Binding-site contacts:
Ligand atom O5 contacts residue HIS281 of chain 2.A at 3.7 Å.
Ligand atom O1 contacts residue FE21 of chain 2.B at 1.9 Å.
Ligand atom C1 contacts residue TRP298 of chain 2.A at 3.6 Å (hydrophobic).
Ligand atom C3 contacts residue PHE209 of chain 2.A at 3.6 Å (hydrophobic).
Ligand atom O3 contacts residue LYS216 of chain 2.A at 2.6 Å (salt-bridge).
Ligand atom O2 contacts residue TRP298 of chain 2.A at 3.6 Å.
Ligand atom O1 contacts residue ASN207 of chain 2.A at 4.1 Å.
Ligand atom O2 contacts residue ASN296 of chain 2.A at 3.3 Å (h-bond).
Ligand atom C3 contacts residue LEU190 of chain 2.A at 4.1 Å (hydrophobic).
Ligand atom C1 contacts residue FE21 of chain 2.B at 2.7 Å.
Ligand atom O5 contacts residue FE21 of chain 2.B at 2.3 Å.
Ligand atom C4 contacts residue LEU190 of chain 2.A at 4.0 Å (hydrophobic).
Ligand atom C5 contacts residue LYS216 of chain 2.A at 3.5 Å.
Ligand atom O4 contacts residue ILE283 of chain 2.A at 3.8 Å.
Ligand atom O1 contacts residue HIS201 of chain 2.A at 4.0 Å.
Ligand atom O3 contacts residue ILE283 of chain 2.A at 3.5 Å.
Ligand atom C2 contacts residue FE21 of chain 2.B at 2.9 Å.
Ligand atom O2 contacts residue ASN207 of chain 2.A at 3.4 Å (h-bond).
Ligand atom C4 contacts residue ILE283 of chain 2.A at 4.1 Å (hydrophobic).
Ligand atom O3 contacts residue PHE209 of chain 2.A at 3.4 Å.
Ligand atom C5 contacts residue LEU190 of chain 2.A at 3.6 Å (hydrophobic).
Ligand atom O1 contacts residue ASP203 of chain 2.A at 3.1 Å (salt-bridge).
Ligand atom O4 contacts residue TYR147 of chain 2.A at 2.5 Å (h-bond).
Ligand atom C4 contacts residue THR198 of chain 2.A at 3.6 Å.
Ligand atom O1 contacts residue HIS281 of chain 2.A at 3.5 Å (h-bond).
Ligand atom C1 contacts residue ASN296 of chain 2.A at 4.1 Å.
Ligand atom O4 contacts residue THR198 of chain 2.A at 2.6 Å (h-bond).
Ligand atom C5 contacts residue ILE283 of chain 2.A at 3.7 Å (hydrophobic).
Ligand atom C1 contacts residue HIS281 of chain 2.A at 4.0 Å.
Ligand atom O4 contacts residue LYS216 of chain 2.A at 3.7 Å.
Ligand atom O3 contacts residue TYR147 of chain 2.A at 3.4 Å (h-bond).
Ligand atom O1 contacts residue TRP298 of chain 2.A at 2.8 Å.
Ligand atom C1 contacts residue ASN207 of chain 2.A at 4.0 Å.
Ligand atom O5 contacts residue HIS201 of chain 2.A at 3.0 Å.
Ligand atom C2 contacts residue HIS281 of chain 2.A at 4.2 Å.
Ligand atom C5 contacts residue THR198 of chain 2.A at 3.5 Å.
Ligand atom C5 contacts residue TYR147 of chain 2.A at 3.2 Å (hydrophobic).
Ligand atom O2 contacts residue PHE209 of chain 2.A at 3.9 Å.
Ligand atom O2 contacts residue FE21 of chain 2.B at 3.9 Å.
Ligand atom O3 contacts residue LEU190 of chain 2.A at 3.6 Å.

Sequence of chain 2.A:
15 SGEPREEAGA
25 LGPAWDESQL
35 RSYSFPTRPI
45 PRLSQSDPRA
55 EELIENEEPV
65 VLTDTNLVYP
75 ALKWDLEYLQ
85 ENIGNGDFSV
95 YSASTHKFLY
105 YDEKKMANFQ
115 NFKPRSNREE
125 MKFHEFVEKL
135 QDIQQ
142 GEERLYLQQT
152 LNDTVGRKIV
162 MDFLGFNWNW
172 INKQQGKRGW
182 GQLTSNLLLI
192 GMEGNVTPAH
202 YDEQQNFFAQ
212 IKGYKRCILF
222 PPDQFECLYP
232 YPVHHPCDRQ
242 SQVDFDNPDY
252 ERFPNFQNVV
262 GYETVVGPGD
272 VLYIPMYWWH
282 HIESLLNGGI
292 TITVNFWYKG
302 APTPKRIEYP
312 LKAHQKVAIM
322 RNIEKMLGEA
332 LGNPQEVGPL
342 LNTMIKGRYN

This protein binds this small molecule.
Small molecule (SMILES): O=C(O)CCC(=O)C(=O)O